Sequence of chain 45.C:
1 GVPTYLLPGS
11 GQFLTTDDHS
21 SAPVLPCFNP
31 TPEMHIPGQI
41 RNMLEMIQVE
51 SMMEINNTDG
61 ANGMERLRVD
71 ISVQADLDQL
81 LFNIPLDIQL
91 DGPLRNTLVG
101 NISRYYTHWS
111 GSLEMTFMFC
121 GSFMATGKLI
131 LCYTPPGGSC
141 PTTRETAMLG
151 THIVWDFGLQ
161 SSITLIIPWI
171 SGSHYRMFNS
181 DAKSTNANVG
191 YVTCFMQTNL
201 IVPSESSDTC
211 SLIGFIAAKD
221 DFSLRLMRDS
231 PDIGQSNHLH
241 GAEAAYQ

Binding-site contacts:
Ligand atom O1B contacts residue ARG104 of chain 45.C at 3.0 Å (salt-bridge).
Ligand atom C11 contacts residue ASP232 of chain 45.C at 3.6 Å.
Ligand atom C1 contacts residue ASN283 of chain 45.A at 3.4 Å.
Ligand atom C3 contacts residue ARG104 of chain 45.C at 3.8 Å.
Ligand atom N5 contacts residue PRO231 of chain 45.C at 3.0 Å (h-bond).
Ligand atom C1 contacts residue ARG104 of chain 45.C at 3.8 Å.
Ligand atom C2 contacts residue ASP91 of chain 45.C at 3.2 Å.
Ligand atom C6 contacts residue GLY282 of chain 45.A at 3.6 Å.
Ligand atom C4 contacts residue ASP232 of chain 45.C at 3.4 Å.
Ligand atom O4 contacts residue ASP232 of chain 45.C at 2.8 Å (salt-bridge).
Ligand atom C10 contacts residue PRO231 of chain 45.C at 3.8 Å (hydrophobic).
Ligand atom C5 contacts residue GLY282 of chain 45.A at 3.8 Å.
Ligand atom O6 contacts residue GLY282 of chain 45.A at 3.5 Å.
Ligand atom C5 contacts residue PRO231 of chain 45.C at 3.7 Å (hydrophobic).
Ligand atom O4 contacts residue ARG95 of chain 45.C at 3.5 Å.
Ligand atom C11 contacts residue GLY234 of chain 45.C at 3.8 Å.
Ligand atom C5 contacts residue ASN283 of chain 45.A at 3.8 Å.
Ligand atom C10 contacts residue ASN275 of chain 45.A at 3.3 Å.
Ligand atom C5 contacts residue ASN275 of chain 45.A at 3.5 Å.
Ligand atom O10 contacts residue ARG270 of chain 45.A at 3.6 Å.
Ligand atom O2 contacts residue GLY282 of chain 45.A at 3.8 Å.
Ligand atom O3 contacts residue ASP91 of chain 45.C at 3.5 Å.
Ligand atom C6 contacts residue ASN283 of chain 45.A at 3.8 Å.
Ligand atom C4 contacts residue PRO231 of chain 45.C at 3.6 Å (hydrophobic).
Ligand atom C4 contacts residue ASN275 of chain 45.A at 3.7 Å.
Ligand atom O6 contacts residue PRO274 of chain 45.A at 3.6 Å.
Ligand atom O4 contacts residue PRO231 of chain 45.C at 3.9 Å.
Ligand atom O6 contacts residue ALA273 of chain 45.A at 3.7 Å.
Ligand atom O7 contacts residue PRO274 of chain 45.A at 3.6 Å.
Ligand atom N5 contacts residue ASN275 of chain 45.A at 3.4 Å (h-bond).
Ligand atom O4 contacts residue ASN275 of chain 45.A at 3.0 Å (h-bond).
Ligand atom O5 contacts residue ASN283 of chain 45.A at 3.7 Å.
Ligand atom C11 contacts residue PRO231 of chain 45.C at 3.5 Å (hydrophobic).
Ligand atom O2 contacts residue ASP91 of chain 45.C at 2.5 Å (salt-bridge).
Ligand atom C6 contacts residue ALA273 of chain 45.A at 3.8 Å (hydrophobic).
Ligand atom O2 contacts residue PRO274 of chain 45.A at 3.4 Å.
Ligand atom O10 contacts residue ASN275 of chain 45.A at 3.0 Å (h-bond).
Ligand atom C11 contacts residue ILE233 of chain 45.C at 3.6 Å (hydrophobic).
Ligand atom O6 contacts residue ASN283 of chain 45.A at 3.0 Å (h-bond).
Ligand atom C5 contacts residue PRO274 of chain 45.A at 3.9 Å (hydrophobic).

This small molecule binds to this protein.
Small molecule (SMILES): CC(=O)N[C@@H]1[C@@H](O)[C@H](O[C@@H]2O[C@H](CO)[C@H](O)[C@H](O[C@]3(C(=O)O)C[C@H](O)[C@@H](NC(C)=O)[C@H]([C@H](O)[C@H](O)CO)O3)[C@H]2O)[C@@H](CO)O[C@H]1O

Sequence of chain 45.A:
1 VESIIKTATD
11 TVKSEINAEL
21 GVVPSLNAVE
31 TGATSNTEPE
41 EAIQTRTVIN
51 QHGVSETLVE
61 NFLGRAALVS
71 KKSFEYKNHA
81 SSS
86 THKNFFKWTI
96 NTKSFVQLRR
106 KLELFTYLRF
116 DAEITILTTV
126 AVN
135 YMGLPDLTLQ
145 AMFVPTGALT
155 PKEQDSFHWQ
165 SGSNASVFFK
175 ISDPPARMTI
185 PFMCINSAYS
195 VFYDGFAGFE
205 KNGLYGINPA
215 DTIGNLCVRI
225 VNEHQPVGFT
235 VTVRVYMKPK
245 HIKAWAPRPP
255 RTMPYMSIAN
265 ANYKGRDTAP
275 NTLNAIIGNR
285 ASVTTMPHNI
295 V